The small molecule below binds the protein below.
Small molecule (SMILES): CC(=O)N[C@@H]1[C@@H](O)[C@H](O)[C@@H](CO)O[C@H]1O

Sequence of chain 1.D:
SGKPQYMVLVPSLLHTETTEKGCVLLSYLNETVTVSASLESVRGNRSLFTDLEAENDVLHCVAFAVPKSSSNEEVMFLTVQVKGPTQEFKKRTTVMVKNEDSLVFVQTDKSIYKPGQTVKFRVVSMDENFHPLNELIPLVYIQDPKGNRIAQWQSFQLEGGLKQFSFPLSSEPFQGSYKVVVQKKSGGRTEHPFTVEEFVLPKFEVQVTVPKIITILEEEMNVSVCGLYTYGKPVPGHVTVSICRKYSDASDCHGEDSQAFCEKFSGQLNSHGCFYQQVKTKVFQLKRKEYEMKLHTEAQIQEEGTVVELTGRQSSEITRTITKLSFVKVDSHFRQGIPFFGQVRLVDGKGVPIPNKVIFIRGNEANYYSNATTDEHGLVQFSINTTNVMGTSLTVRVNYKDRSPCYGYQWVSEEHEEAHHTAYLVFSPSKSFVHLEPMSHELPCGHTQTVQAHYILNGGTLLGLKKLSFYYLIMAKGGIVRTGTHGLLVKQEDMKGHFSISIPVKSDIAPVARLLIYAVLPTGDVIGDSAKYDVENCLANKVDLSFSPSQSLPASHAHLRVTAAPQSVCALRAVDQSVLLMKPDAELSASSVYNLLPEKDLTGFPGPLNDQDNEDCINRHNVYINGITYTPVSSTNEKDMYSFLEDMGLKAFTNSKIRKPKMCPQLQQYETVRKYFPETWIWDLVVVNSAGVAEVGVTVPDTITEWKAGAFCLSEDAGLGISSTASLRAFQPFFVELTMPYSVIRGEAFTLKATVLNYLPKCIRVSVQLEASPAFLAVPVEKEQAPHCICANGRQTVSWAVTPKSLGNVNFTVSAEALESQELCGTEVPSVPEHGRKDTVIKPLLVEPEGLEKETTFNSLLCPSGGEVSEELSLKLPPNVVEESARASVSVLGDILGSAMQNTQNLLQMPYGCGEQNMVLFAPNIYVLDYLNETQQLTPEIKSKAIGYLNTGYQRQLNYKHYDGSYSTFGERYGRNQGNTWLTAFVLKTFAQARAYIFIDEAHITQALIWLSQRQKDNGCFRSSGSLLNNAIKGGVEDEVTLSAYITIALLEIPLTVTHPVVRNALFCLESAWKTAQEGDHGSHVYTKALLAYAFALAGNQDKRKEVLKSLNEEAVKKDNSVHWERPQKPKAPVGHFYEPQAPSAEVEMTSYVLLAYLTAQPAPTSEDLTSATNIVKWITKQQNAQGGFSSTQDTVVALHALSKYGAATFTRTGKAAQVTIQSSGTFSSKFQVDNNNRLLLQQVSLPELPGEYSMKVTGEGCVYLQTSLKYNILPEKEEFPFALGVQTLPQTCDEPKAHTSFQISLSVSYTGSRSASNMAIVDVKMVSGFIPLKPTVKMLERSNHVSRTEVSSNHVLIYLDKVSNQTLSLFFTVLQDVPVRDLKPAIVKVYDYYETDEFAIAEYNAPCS

Binding-site contacts:
Ligand atom C6 contacts residue GLN112 of chain 1.D at 3.8 Å.
Ligand atom C7 contacts residue GLU56 of chain 1.D at 3.7 Å.
Ligand atom C1 contacts residue ASN55 of chain 1.D at 1.3 Å.
Ligand atom N2 contacts residue ASN55 of chain 1.D at 2.7 Å (h-bond).
Ligand atom C7 contacts residue ASN55 of chain 1.D at 3.2 Å.
Ligand atom O7 contacts residue ASN55 of chain 1.D at 3.5 Å (h-bond).
Ligand atom C5 contacts residue GLN112 of chain 1.D at 4.0 Å.
Ligand atom C8 contacts residue LEU54 of chain 1.D at 4.4 Å (hydrophobic).
Ligand atom C5 contacts residue ASN55 of chain 1.D at 3.6 Å.
Ligand atom O5 contacts residue ASN55 of chain 1.D at 2.4 Å (h-bond).
Ligand atom C2 contacts residue ASN55 of chain 1.D at 2.4 Å.
Ligand atom C8 contacts residue ASN55 of chain 1.D at 3.7 Å.
Ligand atom C4 contacts residue ASN55 of chain 1.D at 4.2 Å.
Ligand atom O4 contacts residue THR111 of chain 1.D at 4.3 Å.
Ligand atom O5 contacts residue PRO29 of chain 1.D at 3.6 Å.
Ligand atom C3 contacts residue ASN55 of chain 1.D at 3.7 Å.
Ligand atom C1 contacts residue PRO29 of chain 1.D at 4.0 Å (hydrophobic).
Ligand atom C8 contacts residue GLU56 of chain 1.D at 4.0 Å.
Ligand atom O7 contacts residue GLU56 of chain 1.D at 3.0 Å (salt-bridge).
Ligand atom C4 contacts residue GLN112 of chain 1.D at 4.1 Å.
Ligand atom O4 contacts residue GLN112 of chain 1.D at 2.8 Å (h-bond).